Binding-site contacts:
Ligand atom CG2 contacts residue PHE76 of chain 22.B at 3.8 Å (hydrophobic).

Sequence of chain 22.B:
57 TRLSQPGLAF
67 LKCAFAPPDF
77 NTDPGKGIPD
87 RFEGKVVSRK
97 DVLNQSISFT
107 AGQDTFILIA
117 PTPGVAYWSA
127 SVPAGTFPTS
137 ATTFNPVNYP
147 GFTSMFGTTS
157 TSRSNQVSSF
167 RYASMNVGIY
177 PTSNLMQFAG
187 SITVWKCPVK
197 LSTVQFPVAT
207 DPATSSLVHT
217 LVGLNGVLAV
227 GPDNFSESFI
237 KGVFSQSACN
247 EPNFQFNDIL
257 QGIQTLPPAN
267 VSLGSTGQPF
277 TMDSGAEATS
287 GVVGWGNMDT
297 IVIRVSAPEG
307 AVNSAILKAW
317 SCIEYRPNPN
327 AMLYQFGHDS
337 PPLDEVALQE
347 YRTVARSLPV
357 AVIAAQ

The protein below binds the small molecule below.
Small molecule (SMILES): CC(C)[C@H](NC(=O)[C@H](CCCN=C(N)N)NC(=O)[C@@H](N)CCC(=O)O)C(=O)N[C@H](C=O)CCCCN